Sequence of chain 1.A:
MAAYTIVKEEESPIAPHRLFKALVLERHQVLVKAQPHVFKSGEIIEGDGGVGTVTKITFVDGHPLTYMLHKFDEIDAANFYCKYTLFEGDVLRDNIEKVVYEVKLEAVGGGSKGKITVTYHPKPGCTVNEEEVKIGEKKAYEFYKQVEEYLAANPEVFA

Binding-site contacts:
Ligand atom C6 contacts residue LYS143 of chain 1.A at 3.6 Å.
Ligand atom C6 contacts residue PHE43 of chain 1.A at 3.9 Å (hydrophobic).
Ligand atom C2 contacts residue VAL95 of chain 1.A at 4.0 Å (hydrophobic).
Ligand atom C15 contacts residue GLY140 of chain 1.A at 3.7 Å.
Ligand atom O1 contacts residue TYR105 of chain 1.A at 4.0 Å.
Ligand atom O2 contacts residue ALA144 of chain 1.A at 4.0 Å.
Ligand atom C5 contacts residue LYS143 of chain 1.A at 3.5 Å.
Ligand atom C14 contacts residue GLY140 of chain 1.A at 3.4 Å.
Ligand atom C16 contacts residue TYR124 of chain 1.A at 3.5 Å (hydrophobic).
Ligand atom C1 contacts residue LYS143 of chain 1.A at 4.2 Å.
Ligand atom C3 contacts residue PHE63 of chain 1.A at 4.0 Å (hydrophobic).
Ligand atom C14 contacts residue GLU136 of chain 1.A at 3.8 Å.
Ligand atom O2 contacts residue LYS143 of chain 1.A at 3.9 Å.
Ligand atom N contacts residue VAL95 of chain 1.A at 4.2 Å.
Ligand atom C12 contacts residue VAL95 of chain 1.A at 4.0 Å (hydrophobic).
Ligand atom C13 contacts residue TYR124 of chain 1.A at 3.7 Å (hydrophobic).
Ligand atom O3 contacts residue ARG31 of chain 1.A at 3.1 Å (salt-bridge).
Ligand atom C9 contacts residue LYS143 of chain 1.A at 3.6 Å.
Ligand atom C5 contacts residue PHE43 of chain 1.A at 4.0 Å (hydrophobic).
Ligand atom C7 contacts residue GLN39 of chain 1.A at 4.2 Å.
Ligand atom C15 contacts residue TYR124 of chain 1.A at 2.3 Å (hydrophobic).
Ligand atom C12 contacts residue GLY140 of chain 1.A at 4.0 Å.
Ligand atom C7 contacts residue LYS143 of chain 1.A at 3.8 Å.
Ligand atom C4 contacts residue LYS143 of chain 1.A at 3.1 Å.
Ligand atom C14 contacts residue TYR124 of chain 1.A at 2.4 Å (hydrophobic).
Ligand atom C8 contacts residue LYS143 of chain 1.A at 3.8 Å.
Ligand atom C13 contacts residue ILE139 of chain 1.A at 4.1 Å (hydrophobic).
Ligand atom O2 contacts residue GLY140 of chain 1.A at 3.4 Å (h-bond).
Ligand atom O3 contacts residue ALA144 of chain 1.A at 3.5 Å.
Ligand atom C10 contacts residue LYS143 of chain 1.A at 3.5 Å.
Ligand atom C13 contacts residue GLY140 of chain 1.A at 3.5 Å.
Ligand atom C7 contacts residue PHE147 of chain 1.A at 4.3 Å (hydrophobic).
Ligand atom C4 contacts residue PHE43 of chain 1.A at 4.1 Å (hydrophobic).
Ligand atom C8 contacts residue ALA144 of chain 1.A at 3.9 Å (hydrophobic).
Ligand atom C6 contacts residue GLN39 of chain 1.A at 4.2 Å.
Ligand atom C11 contacts residue VAL95 of chain 1.A at 3.9 Å (hydrophobic).
Ligand atom C16 contacts residue GLY140 of chain 1.A at 4.1 Å.
Ligand atom C12 contacts residue LYS143 of chain 1.A at 3.8 Å.
Ligand atom C4 contacts residue PHE63 of chain 1.A at 4.2 Å (hydrophobic).
Ligand atom C3 contacts residue LYS143 of chain 1.A at 3.8 Å.

A protein and the small-molecule ligand that binds it are described below.
Small molecule (SMILES): O=S(=O)(O)c1cccc2cccc(Nc3ccccc3)c12